Binding-site contacts:
Ligand atom O2 contacts residue HIS426 of chain 1.A at 2.9 Å (h-bond).
Ligand atom N4 contacts residue HIS428 of chain 1.A at 4.0 Å.
Ligand atom C4 contacts residue HIS426 of chain 1.A at 3.6 Å.
Ligand atom N4 contacts residue PHE427 of chain 1.A at 3.2 Å.
Ligand atom O2 contacts residue GLY425 of chain 1.A at 3.4 Å.
Ligand atom C2 contacts residue HIS426 of chain 1.A at 3.2 Å.
Ligand atom N3 contacts residue PHE427 of chain 1.A at 4.2 Å.
Ligand atom C4 contacts residue PHE427 of chain 1.A at 4.0 Å (hydrophobic).
Ligand atom N4 contacts residue HIS426 of chain 1.A at 3.8 Å.
Ligand atom N3 contacts residue HIS426 of chain 1.A at 2.6 Å (h-bond).

Sequence of chain 1.A:
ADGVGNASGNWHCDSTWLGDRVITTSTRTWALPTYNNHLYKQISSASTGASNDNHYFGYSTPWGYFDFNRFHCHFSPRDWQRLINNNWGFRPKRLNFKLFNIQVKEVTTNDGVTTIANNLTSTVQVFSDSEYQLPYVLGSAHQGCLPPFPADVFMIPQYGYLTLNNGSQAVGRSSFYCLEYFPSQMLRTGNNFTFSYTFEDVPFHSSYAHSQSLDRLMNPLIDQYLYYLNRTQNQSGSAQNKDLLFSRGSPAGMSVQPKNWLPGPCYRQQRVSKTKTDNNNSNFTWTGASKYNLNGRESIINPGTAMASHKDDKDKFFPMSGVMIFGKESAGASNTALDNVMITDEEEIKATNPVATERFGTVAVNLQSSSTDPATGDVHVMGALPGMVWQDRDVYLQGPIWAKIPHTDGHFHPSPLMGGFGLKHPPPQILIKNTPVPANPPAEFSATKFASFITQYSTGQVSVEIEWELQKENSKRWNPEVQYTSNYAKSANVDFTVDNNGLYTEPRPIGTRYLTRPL

A protein and the small-molecule ligand that binds it are described below.
Small molecule (SMILES): Nc1ccnc(=O)[nH]1